This protein binds this small molecule.
Small molecule (SMILES): CC(=O)N[C@@H]1[C@@H](O)[C@H](O)[C@@H](CO)O[C@H]1O

Binding-site contacts:
Ligand atom C4 contacts residue ASN126 of chain 1.M at 4.3 Å.
Ligand atom O7 contacts residue ASN126 of chain 1.M at 3.5 Å (h-bond).
Ligand atom C8 contacts residue ASN126 of chain 1.M at 4.4 Å.
Ligand atom C5 contacts residue ASN126 of chain 1.M at 3.7 Å.
Ligand atom N2 contacts residue ASN126 of chain 1.M at 2.8 Å (h-bond).
Ligand atom O5 contacts residue ASN126 of chain 1.M at 2.5 Å (h-bond).
Ligand atom C2 contacts residue ASN126 of chain 1.M at 2.4 Å.
Ligand atom C8 contacts residue LYS122 of chain 1.M at 4.4 Å.
Ligand atom C1 contacts residue ASN126 of chain 1.M at 1.4 Å.
Ligand atom C3 contacts residue ASN126 of chain 1.M at 3.8 Å.
Ligand atom C7 contacts residue ASN126 of chain 1.M at 3.4 Å.

Sequence of chain 1.M:
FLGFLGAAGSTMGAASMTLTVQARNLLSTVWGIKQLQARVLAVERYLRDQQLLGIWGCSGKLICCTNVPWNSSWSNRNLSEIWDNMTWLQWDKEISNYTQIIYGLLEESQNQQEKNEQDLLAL